Sequence of chain 2.A:
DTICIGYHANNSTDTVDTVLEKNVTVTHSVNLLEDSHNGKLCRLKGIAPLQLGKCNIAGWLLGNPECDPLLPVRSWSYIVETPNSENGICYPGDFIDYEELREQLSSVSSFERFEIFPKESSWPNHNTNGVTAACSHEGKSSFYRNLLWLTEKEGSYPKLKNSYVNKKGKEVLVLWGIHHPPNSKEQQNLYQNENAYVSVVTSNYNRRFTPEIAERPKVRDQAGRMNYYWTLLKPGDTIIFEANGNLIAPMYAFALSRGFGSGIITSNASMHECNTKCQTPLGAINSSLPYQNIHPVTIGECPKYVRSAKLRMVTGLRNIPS

Sequence of chain 2.B:
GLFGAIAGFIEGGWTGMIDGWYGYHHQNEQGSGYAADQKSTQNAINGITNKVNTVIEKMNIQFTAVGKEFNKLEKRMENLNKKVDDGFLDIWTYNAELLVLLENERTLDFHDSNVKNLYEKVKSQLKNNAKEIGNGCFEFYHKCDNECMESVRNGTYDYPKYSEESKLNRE

A protein and the small-molecule ligand that binds it are described below.
Small molecule (SMILES): CC(=O)N[C@@H](CCCc1ccccc1)C(=O)N[C@H]1CCCNC(=O)C/C=N/C(=O)[C@H](CO)NC(=O)[C@H](CC(C)C)NC(=O)[C@H](CC2=CN=C3C=CC=CC23)NC(=O)[C@H](CCC(=O)O)NC(=O)[C@H](Cc2ccc(Cl)c(Cl)c2)NC(=O)[C@H](Cc2ccc(O)cc2)NC(=O)[C@H](CCC(=O)O)NC(=O)[C@H](CC(C)C)NC1=O

Binding-site contacts:
Ligand atom CE2 contacts residue ASP19 of chain 2.B at 3.5 Å.
Ligand atom CZ contacts residue HIS28 of chain 2.A at 3.8 Å.
Ligand atom O contacts residue ASN53 of chain 2.B at 2.9 Å (h-bond).
Ligand atom CZ contacts residue GLY20 of chain 2.B at 3.6 Å.
Ligand atom CG contacts residue GLN38 of chain 2.B at 3.5 Å.
Ligand atom CZ3 contacts residue GLN38 of chain 2.B at 3.7 Å.
Ligand atom C contacts residue ASN53 of chain 2.B at 3.8 Å.
Ligand atom CLZ contacts residue GLY20 of chain 2.B at 3.5 Å.
Ligand atom OH contacts residue THR315 of chain 2.A at 2.6 Å (h-bond).
Ligand atom CD2 contacts residue GLN38 of chain 2.B at 3.5 Å.
Ligand atom CD2 contacts residue ASP19 of chain 2.B at 3.6 Å.
Ligand atom O contacts residue THR49 of chain 2.B at 3.5 Å.
Ligand atom CE2 contacts residue GLY20 of chain 2.B at 3.4 Å.
Ligand atom OH contacts residue HIS28 of chain 2.A at 3.7 Å.
Ligand atom CE2 contacts residue ILE18 of chain 2.B at 3.5 Å (hydrophobic).
Ligand atom CE1 contacts residue VAL30 of chain 2.A at 3.5 Å (hydrophobic).
Ligand atom CG contacts residue THR49 of chain 2.B at 3.7 Å.
Ligand atom CB contacts residue ASN53 of chain 2.B at 3.4 Å.
Ligand atom N contacts residue GLN42 of chain 2.B at 2.8 Å (h-bond).
Ligand atom CZ contacts residue THR315 of chain 2.A at 3.6 Å.
Ligand atom CH2 contacts residue GLN38 of chain 2.B at 3.6 Å.
Ligand atom CZ2 contacts residue ASP19 of chain 2.B at 3.5 Å.
Ligand atom CB contacts residue GLN42 of chain 2.B at 3.5 Å.
Ligand atom CE2 contacts residue ASP19 of chain 2.B at 3.6 Å.
Ligand atom CE2 contacts residue TRP21 of chain 2.B at 3.6 Å (hydrophobic).
Ligand atom CD2 contacts residue ILE45 of chain 2.B at 3.8 Å (hydrophobic).
Ligand atom CD1 contacts residue GLN38 of chain 2.B at 3.8 Å.
Ligand atom CE2 contacts residue GLN38 of chain 2.B at 3.7 Å.
Ligand atom NE1 contacts residue ASP19 of chain 2.B at 2.8 Å (salt-bridge).
Ligand atom CA contacts residue GLN42 of chain 2.B at 3.7 Å.
Ligand atom C contacts residue GLN42 of chain 2.B at 3.6 Å.
Ligand atom CD2 contacts residue ILE56 of chain 2.B at 3.5 Å (hydrophobic).
Ligand atom CD1 contacts residue THR49 of chain 2.B at 3.5 Å.
Ligand atom CLZ contacts residue TRP21 of chain 2.B at 3.7 Å.
Ligand atom CA contacts residue GLN42 of chain 2.B at 3.6 Å.
Ligand atom OG contacts residue GLN42 of chain 2.B at 3.6 Å (h-bond).
Ligand atom N contacts residue ASN53 of chain 2.B at 3.0 Å (h-bond).
Ligand atom CLE1 contacts residue TRP21 of chain 2.B at 3.6 Å.
Ligand atom CE3 contacts residue GLN38 of chain 2.B at 3.6 Å.
Ligand atom CH3 contacts residue ASN53 of chain 2.B at 3.6 Å.